Binding-site contacts:
Ligand atom O5 contacts residue ASN133 of chain 1.A at 2.3 Å (h-bond).
Ligand atom C4 contacts residue PHE74 of chain 1.A at 4.2 Å (hydrophobic).
Ligand atom C8 contacts residue ASN133 of chain 1.A at 3.6 Å.
Ligand atom C1 contacts residue PHE74 of chain 1.A at 4.4 Å (hydrophobic).
Ligand atom C2 contacts residue ASN133 of chain 1.A at 2.4 Å.
Ligand atom O7 contacts residue ASN133 of chain 1.A at 2.9 Å (h-bond).
Ligand atom C1 contacts residue ASN133 of chain 1.A at 1.4 Å.
Ligand atom C4 contacts residue ASN133 of chain 1.A at 4.1 Å.
Ligand atom C3 contacts residue ASN133 of chain 1.A at 3.8 Å.
Ligand atom C5 contacts residue ASN133 of chain 1.A at 3.6 Å.
Ligand atom C3 contacts residue PHE74 of chain 1.A at 4.2 Å (hydrophobic).
Ligand atom C5 contacts residue TRP104 of chain 1.A at 4.5 Å (hydrophobic).
Ligand atom C6 contacts residue TRP104 of chain 1.A at 3.6 Å (hydrophobic).
Ligand atom C6 contacts residue PHE74 of chain 1.A at 3.9 Å (hydrophobic).
Ligand atom O6 contacts residue TRP104 of chain 1.A at 3.6 Å.
Ligand atom C7 contacts residue THR134 of chain 1.A at 4.2 Å.
Ligand atom C8 contacts residue THR134 of chain 1.A at 3.7 Å.
Ligand atom N2 contacts residue THR134 of chain 1.A at 4.0 Å.
Ligand atom O4 contacts residue PHE74 of chain 1.A at 3.6 Å.
Ligand atom O5 contacts residue PHE74 of chain 1.A at 4.4 Å.
Ligand atom O5 contacts residue TRP104 of chain 1.A at 4.2 Å.
Ligand atom C7 contacts residue ASN133 of chain 1.A at 3.2 Å.
Ligand atom N2 contacts residue ASN133 of chain 1.A at 3.0 Å (h-bond).
Ligand atom C5 contacts residue PHE74 of chain 1.A at 3.8 Å (hydrophobic).

The protein below binds the small molecule below.
Small molecule (SMILES): CC(=O)N[C@@H]1[C@@H](O)[C@H](O)[C@@H](CO)O[C@H]1O

Sequence of chain 1.A:
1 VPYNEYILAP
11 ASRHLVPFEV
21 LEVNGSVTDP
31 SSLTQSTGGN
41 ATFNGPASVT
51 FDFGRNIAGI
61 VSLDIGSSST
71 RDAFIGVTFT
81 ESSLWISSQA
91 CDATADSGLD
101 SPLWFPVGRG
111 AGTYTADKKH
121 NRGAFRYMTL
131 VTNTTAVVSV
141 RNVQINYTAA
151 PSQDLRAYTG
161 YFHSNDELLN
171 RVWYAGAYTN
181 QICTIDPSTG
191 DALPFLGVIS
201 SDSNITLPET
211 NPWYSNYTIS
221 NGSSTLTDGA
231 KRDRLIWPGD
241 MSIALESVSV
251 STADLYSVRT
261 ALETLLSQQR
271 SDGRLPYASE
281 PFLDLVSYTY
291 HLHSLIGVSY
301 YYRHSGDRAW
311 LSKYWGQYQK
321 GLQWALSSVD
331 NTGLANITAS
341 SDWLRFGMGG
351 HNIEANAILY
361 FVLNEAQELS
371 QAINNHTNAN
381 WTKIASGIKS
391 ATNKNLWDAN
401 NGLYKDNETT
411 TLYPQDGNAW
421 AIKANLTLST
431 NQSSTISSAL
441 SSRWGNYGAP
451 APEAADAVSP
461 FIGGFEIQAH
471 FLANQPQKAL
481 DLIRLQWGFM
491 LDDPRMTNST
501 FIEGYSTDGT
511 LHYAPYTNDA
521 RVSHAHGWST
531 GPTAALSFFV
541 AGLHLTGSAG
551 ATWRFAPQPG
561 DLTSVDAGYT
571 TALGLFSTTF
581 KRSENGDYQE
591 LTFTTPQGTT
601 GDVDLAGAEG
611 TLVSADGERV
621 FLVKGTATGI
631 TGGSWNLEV